Sequence of chain 1.A:
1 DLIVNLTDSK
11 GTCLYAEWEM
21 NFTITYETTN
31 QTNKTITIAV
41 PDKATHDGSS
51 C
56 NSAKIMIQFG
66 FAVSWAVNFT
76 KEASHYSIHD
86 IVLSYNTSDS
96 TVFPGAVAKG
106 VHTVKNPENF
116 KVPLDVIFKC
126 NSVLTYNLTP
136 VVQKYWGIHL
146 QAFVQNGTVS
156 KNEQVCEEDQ

This protein binds this small molecule.
Small molecule (SMILES): CC(=O)N[C@@H]1[C@@H](O)[C@H](O)[C@@H](CO)O[C@H]1O

Binding-site contacts:
Ligand atom O5 contacts residue SER93 of chain 1.A at 3.7 Å.
Ligand atom C6 contacts residue SER93 of chain 1.A at 3.5 Å.
Ligand atom O6 contacts residue SER93 of chain 1.A at 4.0 Å.
Ligand atom C2 contacts residue ASN91 of chain 1.A at 2.5 Å.
Ligand atom C3 contacts residue ASN91 of chain 1.A at 3.8 Å.
Ligand atom C7 contacts residue ASN91 of chain 1.A at 3.4 Å.
Ligand atom N2 contacts residue ASN91 of chain 1.A at 2.9 Å (h-bond).
Ligand atom C5 contacts residue SER93 of chain 1.A at 3.6 Å.
Ligand atom O6 contacts residue PHE66 of chain 1.A at 4.0 Å.
Ligand atom O5 contacts residue ASP94 of chain 1.A at 4.4 Å.
Ligand atom O7 contacts residue ASN91 of chain 1.A at 3.5 Å (h-bond).
Ligand atom C8 contacts residue VAL106 of chain 1.A at 3.5 Å (hydrophobic).
Ligand atom C7 contacts residue VAL106 of chain 1.A at 4.2 Å (hydrophobic).
Ligand atom O5 contacts residue ASN91 of chain 1.A at 2.3 Å (h-bond).
Ligand atom C4 contacts residue ASN91 of chain 1.A at 4.2 Å.
Ligand atom O7 contacts residue PHE66 of chain 1.A at 4.4 Å.
Ligand atom C5 contacts residue ASN91 of chain 1.A at 3.6 Å.
Ligand atom C1 contacts residue SER93 of chain 1.A at 4.0 Å.
Ligand atom C1 contacts residue ASN91 of chain 1.A at 1.4 Å.
Ligand atom O6 contacts residue ASP94 of chain 1.A at 4.4 Å.
Ligand atom N2 contacts residue VAL106 of chain 1.A at 4.4 Å.